Sequence of chain 1.C:
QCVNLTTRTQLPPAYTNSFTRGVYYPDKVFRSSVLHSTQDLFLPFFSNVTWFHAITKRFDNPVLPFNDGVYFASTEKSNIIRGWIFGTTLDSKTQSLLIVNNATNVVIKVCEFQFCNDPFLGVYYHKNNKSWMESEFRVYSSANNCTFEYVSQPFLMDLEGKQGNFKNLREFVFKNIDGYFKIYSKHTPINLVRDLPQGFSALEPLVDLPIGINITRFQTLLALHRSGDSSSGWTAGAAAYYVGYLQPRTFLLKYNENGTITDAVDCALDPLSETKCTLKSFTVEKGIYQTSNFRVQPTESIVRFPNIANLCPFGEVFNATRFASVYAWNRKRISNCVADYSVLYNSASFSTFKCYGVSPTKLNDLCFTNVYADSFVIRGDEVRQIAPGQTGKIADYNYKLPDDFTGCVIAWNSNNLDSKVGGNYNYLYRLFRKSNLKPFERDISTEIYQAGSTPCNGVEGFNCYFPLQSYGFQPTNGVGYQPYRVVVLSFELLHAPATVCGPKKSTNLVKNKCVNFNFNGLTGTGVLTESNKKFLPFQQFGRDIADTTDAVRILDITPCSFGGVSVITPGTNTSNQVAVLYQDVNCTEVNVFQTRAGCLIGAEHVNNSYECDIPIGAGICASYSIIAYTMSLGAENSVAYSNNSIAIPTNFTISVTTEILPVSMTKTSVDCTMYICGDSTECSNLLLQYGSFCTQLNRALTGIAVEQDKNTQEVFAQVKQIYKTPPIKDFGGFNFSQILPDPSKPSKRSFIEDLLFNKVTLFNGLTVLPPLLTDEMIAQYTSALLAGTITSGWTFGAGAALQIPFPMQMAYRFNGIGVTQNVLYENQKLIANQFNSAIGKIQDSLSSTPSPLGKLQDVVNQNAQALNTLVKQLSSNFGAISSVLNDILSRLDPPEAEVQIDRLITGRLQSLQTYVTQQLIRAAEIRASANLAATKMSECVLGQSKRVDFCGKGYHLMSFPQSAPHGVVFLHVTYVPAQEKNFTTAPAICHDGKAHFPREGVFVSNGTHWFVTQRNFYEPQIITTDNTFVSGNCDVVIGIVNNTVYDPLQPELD

A small-molecule ligand and the protein it binds are described below.
Small molecule (SMILES): CC(=O)N[C@@H]1[C@@H](O)[C@H](O)[C@@H](CO)O[C@H]1O

Binding-site contacts:
Ligand atom N2 contacts residue ASN343 of chain 1.C at 4.0 Å.
Ligand atom C3 contacts residue SER371 of chain 1.C at 3.3 Å.
Ligand atom C8 contacts residue PHE342 of chain 1.C at 3.9 Å (hydrophobic).
Ligand atom N2 contacts residue SER371 of chain 1.C at 4.4 Å.
Ligand atom C2 contacts residue ASN343 of chain 1.C at 4.3 Å.
Ligand atom C4 contacts residue SER371 of chain 1.C at 4.2 Å.
Ligand atom C5 contacts residue SER373 of chain 1.C at 3.9 Å.
Ligand atom C4 contacts residue SER373 of chain 1.C at 4.3 Å.
Ligand atom O7 contacts residue ASN343 of chain 1.C at 2.5 Å (h-bond).
Ligand atom C8 contacts residue PHE374 of chain 1.C at 4.4 Å (hydrophobic).
Ligand atom C1 contacts residue ASN343 of chain 1.C at 4.0 Å.
Ligand atom C3 contacts residue SER373 of chain 1.C at 4.0 Å.
Ligand atom C7 contacts residue ASN343 of chain 1.C at 3.1 Å.
Ligand atom N2 contacts residue PHE374 of chain 1.C at 4.2 Å.
Ligand atom C2 contacts residue SER371 of chain 1.C at 4.4 Å.
Ligand atom O3 contacts residue SER371 of chain 1.C at 3.3 Å (h-bond).
Ligand atom C1 contacts residue SER373 of chain 1.C at 4.4 Å.
Ligand atom O4 contacts residue SER371 of chain 1.C at 3.8 Å.
Ligand atom C8 contacts residue ASN343 of chain 1.C at 3.6 Å.
Ligand atom O4 contacts residue SER373 of chain 1.C at 4.1 Å.